A small-molecule ligand and the protein it binds are described below.
Small molecule (SMILES): CC(=O)N[C@@H]1[C@@H](O)[C@H](O)[C@@H](CO)O[C@H]1O

Binding-site contacts:
Ligand atom C1 contacts residue TRP23 of chain 1.A at 4.0 Å (hydrophobic).
Ligand atom O7 contacts residue ASN20 of chain 1.A at 2.7 Å (h-bond).
Ligand atom C4 contacts residue ASN20 of chain 1.A at 4.2 Å.
Ligand atom C6 contacts residue ALA19 of chain 1.A at 3.9 Å (hydrophobic).
Ligand atom C7 contacts residue ASN20 of chain 1.A at 3.1 Å.
Ligand atom O5 contacts residue ALA19 of chain 1.A at 3.5 Å.
Ligand atom O5 contacts residue TRP23 of chain 1.A at 3.9 Å.
Ligand atom C1 contacts residue ALA19 of chain 1.A at 4.4 Å (hydrophobic).
Ligand atom C6 contacts residue TRP23 of chain 1.A at 4.1 Å (hydrophobic).
Ligand atom C3 contacts residue ASN20 of chain 1.A at 3.8 Å.
Ligand atom C5 contacts residue TRP23 of chain 1.A at 4.0 Å (hydrophobic).
Ligand atom O6 contacts residue ALA19 of chain 1.A at 3.8 Å.
Ligand atom N2 contacts residue ASN20 of chain 1.A at 3.1 Å (h-bond).
Ligand atom O5 contacts residue ASN20 of chain 1.A at 2.4 Å (h-bond).
Ligand atom C1 contacts residue ASN20 of chain 1.A at 1.4 Å.
Ligand atom C5 contacts residue ASN20 of chain 1.A at 3.7 Å.
Ligand atom C2 contacts residue ASN20 of chain 1.A at 2.5 Å.
Ligand atom C5 contacts residue ALA19 of chain 1.A at 4.3 Å (hydrophobic).

Sequence of chain 1.A:
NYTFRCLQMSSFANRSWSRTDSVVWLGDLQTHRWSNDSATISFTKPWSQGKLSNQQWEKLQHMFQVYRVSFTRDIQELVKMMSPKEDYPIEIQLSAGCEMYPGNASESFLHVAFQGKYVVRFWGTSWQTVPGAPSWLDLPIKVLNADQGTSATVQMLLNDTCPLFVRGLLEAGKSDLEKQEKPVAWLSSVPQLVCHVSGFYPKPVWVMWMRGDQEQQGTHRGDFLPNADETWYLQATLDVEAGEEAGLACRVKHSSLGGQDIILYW